Binding-site contacts:
Ligand atom OA3 contacts residue FE21 of chain 7.B at 2.3 Å.
Ligand atom CA5 contacts residue HIS240 of chain 7.A at 3.4 Å.
Ligand atom OA2 contacts residue HIS209 of chain 7.A at 2.9 Å.
Ligand atom OA2 contacts residue TYR249 of chain 7.A at 2.6 Å (h-bond).
Ligand atom CA3 contacts residue PHE186 of chain 7.A at 3.9 Å (hydrophobic).
Ligand atom CA6 contacts residue PHE186 of chain 7.A at 3.6 Å (hydrophobic).
Ligand atom OA2 contacts residue FE21 of chain 7.B at 2.1 Å.
Ligand atom CA2 contacts residue HIS240 of chain 7.A at 3.5 Å.
Ligand atom OA3 contacts residue GLU259 of chain 7.A at 3.3 Å (salt-bridge).
Ligand atom CA1 contacts residue HIS240 of chain 7.A at 3.5 Å.
Ligand atom OA3 contacts residue HIS194 of chain 7.A at 3.0 Å (h-bond).
Ligand atom CA2 contacts residue FE21 of chain 7.B at 3.0 Å.
Ligand atom CA4 contacts residue PHE186 of chain 7.A at 3.6 Å (hydrophobic).
Ligand atom CA5 contacts residue ASN242 of chain 7.A at 3.2 Å.
Ligand atom CA4 contacts residue HIS240 of chain 7.A at 3.5 Å.
Ligand atom CA3 contacts residue HIS240 of chain 7.A at 3.3 Å.
Ligand atom CL1 contacts residue HIS209 of chain 7.A at 4.0 Å.
Ligand atom CA3 contacts residue HIS194 of chain 7.A at 3.6 Å.
Ligand atom CA2 contacts residue TYR249 of chain 7.A at 3.1 Å (hydrophobic).
Ligand atom CA1 contacts residue TYR249 of chain 7.A at 3.5 Å (hydrophobic).
Ligand atom CL1 contacts residue PHE186 of chain 7.A at 3.9 Å.
Ligand atom CA6 contacts residue HIS240 of chain 7.A at 3.6 Å.
Ligand atom CB6 contacts residue TYR249 of chain 7.A at 3.6 Å (hydrophobic).
Ligand atom OA2 contacts residue GLU259 of chain 7.A at 3.4 Å (salt-bridge).
Ligand atom CA6 contacts residue PRO279 of chain 7.A at 3.8 Å (hydrophobic).
Ligand atom OA3 contacts residue HIS240 of chain 7.A at 3.7 Å.
Ligand atom CL1 contacts residue VAL147 of chain 7.A at 3.5 Å.
Ligand atom CA5 contacts residue ILE172 of chain 7.A at 3.9 Å (hydrophobic).
Ligand atom CA4 contacts residue HIS194 of chain 7.A at 3.8 Å.
Ligand atom CB3 contacts residue MET174 of chain 7.A at 4.0 Å (hydrophobic).
Ligand atom CB3 contacts residue PHE201 of chain 7.A at 3.7 Å (hydrophobic).
Ligand atom CB2 contacts residue MET174 of chain 7.A at 3.7 Å (hydrophobic).
Ligand atom OA2 contacts residue HIS240 of chain 7.A at 4.0 Å.
Ligand atom CA5 contacts residue PHE186 of chain 7.A at 3.6 Å (hydrophobic).
Ligand atom CB1 contacts residue MET174 of chain 7.A at 3.8 Å (hydrophobic).
Ligand atom CB1 contacts residue TYR249 of chain 7.A at 3.6 Å (hydrophobic).
Ligand atom CA3 contacts residue TYR249 of chain 7.A at 3.9 Å (hydrophobic).
Ligand atom CA4 contacts residue ASN242 of chain 7.A at 3.3 Å.
Ligand atom OA3 contacts residue HIS145 of chain 7.A at 3.3 Å (h-bond).
Ligand atom CA3 contacts residue FE21 of chain 7.B at 3.0 Å.

A small-molecule ligand and the protein it binds are described below.
Small molecule (SMILES): Oc1cccc(-c2ccccc2Cl)c1O

Sequence of chain 7.A:
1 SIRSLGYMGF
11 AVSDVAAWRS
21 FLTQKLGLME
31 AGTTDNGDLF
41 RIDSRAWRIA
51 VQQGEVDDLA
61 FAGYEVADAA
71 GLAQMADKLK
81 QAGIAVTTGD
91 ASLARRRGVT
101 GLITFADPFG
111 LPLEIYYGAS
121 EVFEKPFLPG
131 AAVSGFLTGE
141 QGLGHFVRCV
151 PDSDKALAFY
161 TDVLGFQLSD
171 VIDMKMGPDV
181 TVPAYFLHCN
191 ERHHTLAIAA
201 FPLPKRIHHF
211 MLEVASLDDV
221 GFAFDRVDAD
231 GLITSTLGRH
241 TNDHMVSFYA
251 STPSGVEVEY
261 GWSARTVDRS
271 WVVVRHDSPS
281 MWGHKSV